Sequence of chain 3.A:
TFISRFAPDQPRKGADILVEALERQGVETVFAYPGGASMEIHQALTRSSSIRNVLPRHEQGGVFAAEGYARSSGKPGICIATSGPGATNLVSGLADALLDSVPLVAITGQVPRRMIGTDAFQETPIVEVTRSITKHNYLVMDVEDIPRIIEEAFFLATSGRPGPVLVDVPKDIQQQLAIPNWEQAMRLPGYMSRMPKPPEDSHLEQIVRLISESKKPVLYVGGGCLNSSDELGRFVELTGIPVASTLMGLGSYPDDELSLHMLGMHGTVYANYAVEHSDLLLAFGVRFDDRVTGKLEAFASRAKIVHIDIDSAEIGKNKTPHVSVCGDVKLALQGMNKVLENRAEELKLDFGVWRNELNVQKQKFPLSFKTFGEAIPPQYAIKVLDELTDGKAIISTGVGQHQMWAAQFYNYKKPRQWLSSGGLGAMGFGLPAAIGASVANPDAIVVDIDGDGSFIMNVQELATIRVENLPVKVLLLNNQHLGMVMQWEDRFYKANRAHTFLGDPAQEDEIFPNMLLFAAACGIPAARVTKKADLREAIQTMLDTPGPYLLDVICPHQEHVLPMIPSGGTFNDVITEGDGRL

Binding-site contacts:
Ligand atom O09 contacts residue LYS171 of chain 3.A at 3.2 Å.
Ligand atom C21 contacts residue TRP489 of chain 2.A at 3.6 Å (hydrophobic).
Ligand atom C16 contacts residue PHE121 of chain 3.A at 3.5 Å (hydrophobic).
Ligand atom O20 contacts residue GLY36 of chain 3.A at 3.3 Å.
Ligand atom O01 contacts residue LYS171 of chain 3.A at 2.8 Å (salt-bridge).
Ligand atom C23 contacts residue PHE121 of chain 3.A at 3.4 Å (hydrophobic).
Ligand atom C06 contacts residue ARG292 of chain 2.A at 3.5 Å.
Ligand atom C23 contacts residue ARG292 of chain 2.A at 3.5 Å.
Ligand atom C14 contacts residue GLY569 of chain 2.A at 3.5 Å.
Ligand atom O01 contacts residue TRP489 of chain 2.A at 3.4 Å.
Ligand atom O24 contacts residue ARG292 of chain 2.A at 2.8 Å (salt-bridge).
Ligand atom C14 contacts residue ASP291 of chain 2.A at 3.4 Å.
Ligand atom O09 contacts residue PRO112 of chain 3.A at 3.5 Å.
Ligand atom O28 contacts residue MET485 of chain 2.A at 3.3 Å.
Ligand atom O31 contacts residue SER568 of chain 2.A at 3.2 Å.
Ligand atom N15 contacts residue ARG292 of chain 2.A at 3.2 Å (salt-bridge).
Ligand atom O05 contacts residue ARG292 of chain 2.A at 2.9 Å (salt-bridge).
Ligand atom O31 contacts residue TRP489 of chain 2.A at 3.5 Å.
Ligand atom C11 contacts residue PRO112 of chain 3.A at 3.6 Å (hydrophobic).
Ligand atom C23 contacts residue TRP489 of chain 2.A at 3.6 Å (hydrophobic).
Ligand atom O24 contacts residue PHE121 of chain 3.A at 3.2 Å.
Ligand atom C10 contacts residue GLN175 of chain 3.A at 3.5 Å.
Ligand atom C25 contacts residue PHE121 of chain 3.A at 3.6 Å (hydrophobic).
Ligand atom N07 contacts residue PRO112 of chain 3.A at 3.5 Å.
Ligand atom C17 contacts residue PHE121 of chain 3.A at 3.5 Å (hydrophobic).
Ligand atom N15 contacts residue MET115 of chain 3.A at 3.4 Å (h-bond).
Ligand atom C27 contacts residue TRP489 of chain 2.A at 3.3 Å (hydrophobic).
Ligand atom N30 contacts residue GLY36 of chain 3.A at 3.3 Å.
Ligand atom O31 contacts residue ARG292 of chain 2.A at 2.6 Å (salt-bridge).
Ligand atom O20 contacts residue LYS171 of chain 3.A at 3.2 Å (salt-bridge).
Ligand atom N22 contacts residue ARG292 of chain 2.A at 3.3 Å (salt-bridge).
Ligand atom O28 contacts residue TRP489 of chain 2.A at 3.1 Å (h-bond).
Ligand atom C25 contacts residue FAD1 of chain 2.C at 3.5 Å.
Ligand atom C02 contacts residue TRP489 of chain 2.A at 3.6 Å (hydrophobic).
Ligand atom N30 contacts residue TRP489 of chain 2.A at 3.6 Å.
Ligand atom C26 contacts residue TRP489 of chain 2.A at 3.4 Å (hydrophobic).
Ligand atom C08 contacts residue PRO112 of chain 3.A at 3.3 Å (hydrophobic).
Ligand atom C29 contacts residue TRP489 of chain 2.A at 3.5 Å (hydrophobic).
Ligand atom N22 contacts residue PHE121 of chain 3.A at 3.6 Å.
Ligand atom C02 contacts residue ARG292 of chain 2.A at 3.5 Å.

Sequence of chain 2.A:
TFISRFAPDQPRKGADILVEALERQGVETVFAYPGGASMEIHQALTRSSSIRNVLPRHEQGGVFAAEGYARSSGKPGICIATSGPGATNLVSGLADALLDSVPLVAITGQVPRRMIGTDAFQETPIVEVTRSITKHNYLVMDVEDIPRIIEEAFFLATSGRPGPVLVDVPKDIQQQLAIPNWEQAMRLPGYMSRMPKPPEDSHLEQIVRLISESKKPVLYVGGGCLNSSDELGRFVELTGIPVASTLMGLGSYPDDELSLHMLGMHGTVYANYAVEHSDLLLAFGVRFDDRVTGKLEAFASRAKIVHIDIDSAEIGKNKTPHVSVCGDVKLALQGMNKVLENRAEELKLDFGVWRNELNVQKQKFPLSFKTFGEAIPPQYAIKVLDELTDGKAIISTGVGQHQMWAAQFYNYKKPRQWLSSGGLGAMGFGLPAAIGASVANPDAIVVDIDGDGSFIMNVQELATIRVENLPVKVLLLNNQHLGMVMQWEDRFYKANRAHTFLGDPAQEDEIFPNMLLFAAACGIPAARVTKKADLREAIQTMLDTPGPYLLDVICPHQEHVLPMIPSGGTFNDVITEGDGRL

The small molecule below binds the protein below.
Small molecule (SMILES): COc1cc(OC)nc(Oc2cccc(Oc3nc(OC)cc(OC)n3)c2C(=O)O)n1